Sequence of chain 28.A:
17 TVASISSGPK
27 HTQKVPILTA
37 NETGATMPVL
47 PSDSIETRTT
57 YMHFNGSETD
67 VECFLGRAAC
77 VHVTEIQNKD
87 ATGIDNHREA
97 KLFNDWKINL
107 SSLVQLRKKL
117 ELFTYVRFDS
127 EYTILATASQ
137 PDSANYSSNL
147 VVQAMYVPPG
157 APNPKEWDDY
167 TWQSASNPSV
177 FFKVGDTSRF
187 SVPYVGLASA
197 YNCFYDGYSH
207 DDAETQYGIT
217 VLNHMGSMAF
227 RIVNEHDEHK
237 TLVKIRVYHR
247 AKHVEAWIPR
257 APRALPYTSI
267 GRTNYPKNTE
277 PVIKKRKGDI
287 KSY

Sequence of chain 29.C:
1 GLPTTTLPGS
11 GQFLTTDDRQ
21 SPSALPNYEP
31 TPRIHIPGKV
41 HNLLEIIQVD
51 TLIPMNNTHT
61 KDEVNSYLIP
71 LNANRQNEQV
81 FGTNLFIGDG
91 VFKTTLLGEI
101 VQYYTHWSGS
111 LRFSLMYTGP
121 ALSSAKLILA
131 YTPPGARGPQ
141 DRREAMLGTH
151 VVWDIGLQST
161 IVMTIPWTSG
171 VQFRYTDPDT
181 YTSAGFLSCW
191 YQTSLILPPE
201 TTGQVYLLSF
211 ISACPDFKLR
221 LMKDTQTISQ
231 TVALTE

Sequence of chain 28.C:
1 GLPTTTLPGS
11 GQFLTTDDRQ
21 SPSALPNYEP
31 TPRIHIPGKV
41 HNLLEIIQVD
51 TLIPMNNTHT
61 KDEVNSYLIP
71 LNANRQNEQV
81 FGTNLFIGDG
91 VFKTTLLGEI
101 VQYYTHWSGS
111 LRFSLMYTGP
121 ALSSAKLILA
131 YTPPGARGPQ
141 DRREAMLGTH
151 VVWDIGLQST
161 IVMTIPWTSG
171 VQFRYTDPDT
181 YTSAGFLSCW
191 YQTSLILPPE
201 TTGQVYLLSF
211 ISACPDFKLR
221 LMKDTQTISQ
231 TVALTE

This protein binds this small molecule.
Small molecule (SMILES): Cc1cc(CCCCCOc2ccc(C3=N[C@@H](C)CO3)cc2)on1

Binding-site contacts:
Ligand atom C6B contacts residue TYR128 of chain 28.A at 3.4 Å (hydrophobic).
Ligand atom C2B contacts residue VAL188 of chain 28.A at 3.3 Å (hydrophobic).
Ligand atom CM1 contacts residue SER175 of chain 28.A at 3.9 Å.
Ligand atom C1B contacts residue TYR128 of chain 28.A at 3.7 Å (hydrophobic).
Ligand atom C4A contacts residue PRO174 of chain 28.A at 3.4 Å (hydrophobic).
Ligand atom C4C contacts residue TYR197 of chain 28.A at 4.0 Å (hydrophobic).
Ligand atom N3A contacts residue TYR152 of chain 28.A at 3.6 Å.
Ligand atom N3A contacts residue PRO174 of chain 28.A at 3.9 Å.
Ligand atom C2C contacts residue TYR197 of chain 28.A at 3.8 Å (hydrophobic).
Ligand atom C4C contacts residue VAL191 of chain 28.A at 3.3 Å (hydrophobic).
Ligand atom C1B contacts residue VAL188 of chain 28.A at 3.7 Å (hydrophobic).
Ligand atom O1 contacts residue ASN219 of chain 28.A at 3.9 Å.
Ligand atom C4B contacts residue PHE186 of chain 28.A at 3.9 Å (hydrophobic).
Ligand atom C3B contacts residue TYR152 of chain 28.A at 3.6 Å (hydrophobic).
Ligand atom C4 contacts residue TYR197 of chain 28.A at 3.9 Å (hydrophobic).
Ligand atom O1B contacts residue TYR128 of chain 28.A at 3.4 Å (h-bond).
Ligand atom CM1 contacts residue VAL176 of chain 28.A at 3.4 Å (hydrophobic).
Ligand atom C5B contacts residue PHE186 of chain 28.A at 3.9 Å (hydrophobic).
Ligand atom C1C contacts residue LEU106 of chain 28.A at 3.6 Å (hydrophobic).
Ligand atom CM1 contacts residue LEU14 of chain 29.C at 3.3 Å (hydrophobic).
Ligand atom CM1 contacts residue PRO174 of chain 28.A at 3.8 Å (hydrophobic).
Ligand atom C2A contacts residue TYR152 of chain 28.A at 3.8 Å (hydrophobic).
Ligand atom C4B contacts residue TYR152 of chain 28.A at 4.0 Å (hydrophobic).
Ligand atom C3B contacts residue VAL188 of chain 28.A at 3.5 Å (hydrophobic).
Ligand atom C3 contacts residue ASN219 of chain 28.A at 3.9 Å.
Ligand atom C6B contacts residue MET224 of chain 28.A at 3.6 Å (hydrophobic).
Ligand atom C5A contacts residue PHE186 of chain 28.A at 3.7 Å (hydrophobic).
Ligand atom C3C contacts residue TYR128 of chain 28.A at 3.3 Å (hydrophobic).
Ligand atom C5C contacts residue VAL191 of chain 28.A at 3.7 Å (hydrophobic).
Ligand atom C5 contacts residue LEU106 of chain 28.A at 3.8 Å (hydrophobic).
Ligand atom O1A contacts residue PHE186 of chain 28.A at 3.2 Å.
Ligand atom C4 contacts residue PHE124 of chain 28.A at 3.9 Å (hydrophobic).
Ligand atom N3A contacts residue ALA24 of chain 28.C at 3.9 Å.
Ligand atom C5A contacts residue VAL176 of chain 28.A at 3.8 Å (hydrophobic).
Ligand atom C4 contacts residue LEU106 of chain 28.A at 3.6 Å (hydrophobic).
Ligand atom C6B contacts residue ILE104 of chain 28.A at 3.6 Å (hydrophobic).
Ligand atom C1B contacts residue ILE104 of chain 28.A at 4.0 Å (hydrophobic).
Ligand atom C5B contacts residue MET224 of chain 28.A at 3.2 Å (hydrophobic).
Ligand atom C2A contacts residue PHE186 of chain 28.A at 3.6 Å (hydrophobic).
Ligand atom N2 contacts residue ASN219 of chain 28.A at 3.0 Å (h-bond).